A protein and the small-molecule ligand that binds it are described below.
Small molecule (SMILES): CCCCCCCC(=O)OC[C@H](COP(=O)(O)OC[C@H](N)C(=O)O)OC(=O)CCCCCCC

Sequence of chain 1.F:
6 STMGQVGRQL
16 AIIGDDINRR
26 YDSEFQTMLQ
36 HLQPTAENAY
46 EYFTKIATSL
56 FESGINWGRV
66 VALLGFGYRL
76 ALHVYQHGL

Sequence of chain 1.E:
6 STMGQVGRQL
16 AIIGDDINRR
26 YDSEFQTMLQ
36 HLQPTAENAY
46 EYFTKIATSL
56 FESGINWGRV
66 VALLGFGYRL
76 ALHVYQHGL

Binding-site contacts:
Ligand atom P contacts residue TYR73 of chain 1.F at 3.8 Å.
Ligand atom C1B contacts residue TYR73 of chain 1.F at 3.8 Å (hydrophobic).
Ligand atom C2A contacts residue ILE60 of chain 1.E at 3.9 Å (hydrophobic).
Ligand atom CB contacts residue ASN61 of chain 1.E at 4.0 Å.
Ligand atom O1B contacts residue TRP62 of chain 1.E at 3.6 Å (h-bond).
Ligand atom O1B contacts residue ILE60 of chain 1.E at 3.4 Å.
Ligand atom O3G contacts residue TRP62 of chain 1.E at 4.1 Å.
Ligand atom O2P contacts residue LEU77 of chain 1.F at 4.1 Å.
Ligand atom C1A contacts residue ILE60 of chain 1.E at 4.0 Å (hydrophobic).
Ligand atom O3G contacts residue TYR73 of chain 1.F at 3.8 Å.
Ligand atom C6B contacts residue TYR73 of chain 1.F at 3.6 Å (hydrophobic).
Ligand atom C7B contacts residue VAL66 of chain 1.E at 4.0 Å (hydrophobic).
Ligand atom C1G contacts residue ILE60 of chain 1.E at 4.0 Å (hydrophobic).
Ligand atom O3P contacts residue TRP62 of chain 1.E at 3.3 Å (h-bond).
Ligand atom C4B contacts residue TYR73 of chain 1.F at 3.9 Å (hydrophobic).
Ligand atom C3G contacts residue ILE60 of chain 1.E at 3.7 Å (hydrophobic).
Ligand atom C7B contacts residue VAL65 of chain 1.E at 4.2 Å (hydrophobic).
Ligand atom O3G contacts residue ASN61 of chain 1.E at 3.6 Å.
Ligand atom O2P contacts residue TYR73 of chain 1.F at 2.8 Å (h-bond).
Ligand atom CA contacts residue ASN61 of chain 1.E at 3.8 Å.
Ligand atom O1B contacts residue VAL65 of chain 1.E at 3.7 Å.
Ligand atom C4B contacts residue TRP62 of chain 1.E at 3.9 Å (hydrophobic).
Ligand atom O2G contacts residue TYR73 of chain 1.F at 3.8 Å.
Ligand atom P contacts residue ASN61 of chain 1.E at 4.2 Å.
Ligand atom C5B contacts residue TYR73 of chain 1.F at 4.0 Å (hydrophobic).
Ligand atom O1B contacts residue ASN61 of chain 1.E at 3.3 Å.
Ligand atom O3P contacts residue ASN61 of chain 1.E at 3.5 Å.
Ligand atom C4B contacts residue VAL65 of chain 1.E at 4.0 Å (hydrophobic).
Ligand atom C6B contacts residue LEU69 of chain 1.F at 3.9 Å (hydrophobic).
Ligand atom C7B contacts residue LEU69 of chain 1.F at 3.8 Å (hydrophobic).
Ligand atom C2G contacts residue ILE60 of chain 1.E at 3.8 Å (hydrophobic).
Ligand atom C3B contacts residue VAL65 of chain 1.E at 3.7 Å (hydrophobic).
Ligand atom O2G contacts residue ILE60 of chain 1.E at 4.2 Å.
Ligand atom O3G contacts residue ILE60 of chain 1.E at 3.8 Å.
Ligand atom C2B contacts residue TYR73 of chain 1.F at 3.4 Å (hydrophobic).
Ligand atom C1B contacts residue ILE60 of chain 1.E at 4.1 Å (hydrophobic).
Ligand atom C8B contacts residue LEU69 of chain 1.E at 3.9 Å (hydrophobic).
Ligand atom C7B contacts residue LEU69 of chain 1.E at 4.1 Å (hydrophobic).
Ligand atom C5B contacts residue VAL65 of chain 1.E at 3.9 Å (hydrophobic).
Ligand atom CA contacts residue ILE60 of chain 1.E at 3.5 Å (hydrophobic).